Sequence of chain 59.C:
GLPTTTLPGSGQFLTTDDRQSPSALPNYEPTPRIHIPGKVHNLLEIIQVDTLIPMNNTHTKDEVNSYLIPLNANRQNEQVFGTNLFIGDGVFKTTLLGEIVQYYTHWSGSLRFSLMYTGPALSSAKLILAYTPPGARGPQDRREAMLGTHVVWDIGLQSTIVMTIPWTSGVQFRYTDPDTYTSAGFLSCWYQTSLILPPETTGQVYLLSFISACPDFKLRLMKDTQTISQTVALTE

Sequence of chain 59.A:
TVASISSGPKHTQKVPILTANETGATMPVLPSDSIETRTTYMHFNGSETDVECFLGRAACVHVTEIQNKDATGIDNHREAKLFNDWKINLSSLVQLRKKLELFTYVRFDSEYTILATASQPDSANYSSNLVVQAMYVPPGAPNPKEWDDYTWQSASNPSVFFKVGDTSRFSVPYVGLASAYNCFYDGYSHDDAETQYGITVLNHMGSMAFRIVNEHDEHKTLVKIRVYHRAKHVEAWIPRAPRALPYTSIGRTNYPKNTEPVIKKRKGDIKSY

The protein below binds the small molecule below.
Small molecule (SMILES): Cc1cc(CCCCCOc2ccc(C3=N[C@@H](C)CO3)cc2)on1

Sequence of chain 60.C:
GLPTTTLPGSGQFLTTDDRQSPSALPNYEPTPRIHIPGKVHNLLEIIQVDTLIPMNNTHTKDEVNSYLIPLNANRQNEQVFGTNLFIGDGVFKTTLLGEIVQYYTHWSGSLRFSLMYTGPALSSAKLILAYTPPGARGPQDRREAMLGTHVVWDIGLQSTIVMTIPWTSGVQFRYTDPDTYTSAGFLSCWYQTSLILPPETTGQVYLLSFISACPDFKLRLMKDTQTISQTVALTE

Binding-site contacts:
Ligand atom C4 contacts residue PHE124 of chain 59.A at 3.9 Å (hydrophobic).
Ligand atom C1B contacts residue VAL188 of chain 59.A at 3.7 Å (hydrophobic).
Ligand atom O1A contacts residue PHE186 of chain 59.A at 3.2 Å.
Ligand atom C2A contacts residue PHE186 of chain 59.A at 3.6 Å (hydrophobic).
Ligand atom C3 contacts residue ASN219 of chain 59.A at 3.9 Å.
Ligand atom N3A contacts residue PRO174 of chain 59.A at 3.9 Å.
Ligand atom CM1 contacts residue LEU14 of chain 60.C at 3.3 Å (hydrophobic).
Ligand atom C6B contacts residue TYR128 of chain 59.A at 3.4 Å (hydrophobic).
Ligand atom N2 contacts residue ASN219 of chain 59.A at 3.0 Å (h-bond).
Ligand atom N3A contacts residue ALA24 of chain 59.C at 3.9 Å.
Ligand atom C4B contacts residue PHE186 of chain 59.A at 3.9 Å (hydrophobic).
Ligand atom C5A contacts residue VAL176 of chain 59.A at 3.8 Å (hydrophobic).
Ligand atom C6B contacts residue ILE104 of chain 59.A at 3.6 Å (hydrophobic).
Ligand atom O1 contacts residue ASN219 of chain 59.A at 3.9 Å.
Ligand atom C5C contacts residue VAL191 of chain 59.A at 3.7 Å (hydrophobic).
Ligand atom C5 contacts residue LEU106 of chain 59.A at 3.8 Å (hydrophobic).
Ligand atom C1C contacts residue LEU106 of chain 59.A at 3.6 Å (hydrophobic).
Ligand atom C5B contacts residue MET224 of chain 59.A at 3.2 Å (hydrophobic).
Ligand atom C2C contacts residue TYR197 of chain 59.A at 3.8 Å (hydrophobic).
Ligand atom C5A contacts residue PHE186 of chain 59.A at 3.7 Å (hydrophobic).
Ligand atom CM1 contacts residue VAL176 of chain 59.A at 3.4 Å (hydrophobic).
Ligand atom C4A contacts residue PRO174 of chain 59.A at 3.4 Å (hydrophobic).
Ligand atom C5B contacts residue PHE186 of chain 59.A at 3.9 Å (hydrophobic).
Ligand atom C6B contacts residue MET224 of chain 59.A at 3.6 Å (hydrophobic).
Ligand atom C4C contacts residue VAL191 of chain 59.A at 3.3 Å (hydrophobic).
Ligand atom CM1 contacts residue PRO174 of chain 59.A at 3.8 Å (hydrophobic).
Ligand atom CM1 contacts residue SER175 of chain 59.A at 3.9 Å.
Ligand atom C2B contacts residue VAL188 of chain 59.A at 3.3 Å (hydrophobic).
Ligand atom C4 contacts residue TYR197 of chain 59.A at 3.9 Å (hydrophobic).
Ligand atom C4B contacts residue TYR152 of chain 59.A at 4.0 Å (hydrophobic).
Ligand atom C1B contacts residue TYR128 of chain 59.A at 3.7 Å (hydrophobic).
Ligand atom C4 contacts residue LEU106 of chain 59.A at 3.6 Å (hydrophobic).
Ligand atom C3C contacts residue TYR128 of chain 59.A at 3.3 Å (hydrophobic).
Ligand atom N3A contacts residue TYR152 of chain 59.A at 3.6 Å.
Ligand atom C1B contacts residue ILE104 of chain 59.A at 4.0 Å (hydrophobic).
Ligand atom C2A contacts residue TYR152 of chain 59.A at 3.8 Å (hydrophobic).
Ligand atom C3B contacts residue VAL188 of chain 59.A at 3.5 Å (hydrophobic).
Ligand atom C3B contacts residue TYR152 of chain 59.A at 3.6 Å (hydrophobic).
Ligand atom O1B contacts residue TYR128 of chain 59.A at 3.4 Å (h-bond).
Ligand atom C4C contacts residue TYR197 of chain 59.A at 4.0 Å (hydrophobic).